Binding-site contacts:
Ligand atom N1 contacts residue THR55 of chain 1.C at 4.3 Å.
Ligand atom C1 contacts residue GLN137 of chain 1.C at 4.3 Å.
Ligand atom C1 contacts residue ARG54 of chain 1.C at 4.2 Å.
Ligand atom P contacts residue THR55 of chain 1.C at 3.7 Å.
Ligand atom O1P contacts residue SER52 of chain 1.C at 3.4 Å.
Ligand atom N1 contacts residue HIS134 of chain 1.C at 4.5 Å.
Ligand atom O1P contacts residue THR53 of chain 1.C at 3.6 Å (h-bond).
Ligand atom P contacts residue ARG54 of chain 1.C at 3.7 Å.
Ligand atom C1 contacts residue HIS134 of chain 1.C at 4.2 Å.
Ligand atom P contacts residue ARG105 of chain 1.C at 4.3 Å.
Ligand atom O1 contacts residue HIS134 of chain 1.C at 3.2 Å (h-bond).
Ligand atom C1P contacts residue LEU267 of chain 1.C at 4.5 Å (hydrophobic).
Ligand atom O3P contacts residue ARG105 of chain 1.C at 4.0 Å.
Ligand atom N1 contacts residue GLN137 of chain 1.C at 3.3 Å (h-bond).
Ligand atom O1 contacts residue THR55 of chain 1.C at 3.0 Å (h-bond).
Ligand atom O1 contacts residue GLN137 of chain 1.C at 4.5 Å.
Ligand atom O2P contacts residue ARG54 of chain 1.C at 4.3 Å.
Ligand atom O3P contacts residue SER52 of chain 1.C at 3.2 Å.
Ligand atom P contacts residue SER52 of chain 1.C at 3.2 Å.
Ligand atom C1P contacts residue ARG54 of chain 1.C at 3.4 Å.
Ligand atom O3P contacts residue SER80 of chain 3.C at 4.0 Å.
Ligand atom N1 contacts residue PRO266 of chain 1.C at 3.7 Å.
Ligand atom O2P contacts residue ARG105 of chain 1.C at 3.1 Å (salt-bridge).
Ligand atom O1P contacts residue SER80 of chain 3.C at 4.2 Å.
Ligand atom O2P contacts residue SER52 of chain 1.C at 2.4 Å (h-bond).
Ligand atom C1 contacts residue THR55 of chain 1.C at 3.5 Å.
Ligand atom N1 contacts residue LEU267 of chain 1.C at 3.9 Å.
Ligand atom O2P contacts residue THR55 of chain 1.C at 2.7 Å (h-bond).
Ligand atom O1 contacts residue ARG105 of chain 1.C at 3.8 Å.
Ligand atom N1 contacts residue ARG54 of chain 1.C at 4.0 Å.
Ligand atom C1P contacts residue THR55 of chain 1.C at 3.9 Å.
Ligand atom O1P contacts residue ARG54 of chain 1.C at 2.5 Å (salt-bridge).
Ligand atom O1P contacts residue THR55 of chain 1.C at 3.3 Å (h-bond).

Sequence of chain 1.C:
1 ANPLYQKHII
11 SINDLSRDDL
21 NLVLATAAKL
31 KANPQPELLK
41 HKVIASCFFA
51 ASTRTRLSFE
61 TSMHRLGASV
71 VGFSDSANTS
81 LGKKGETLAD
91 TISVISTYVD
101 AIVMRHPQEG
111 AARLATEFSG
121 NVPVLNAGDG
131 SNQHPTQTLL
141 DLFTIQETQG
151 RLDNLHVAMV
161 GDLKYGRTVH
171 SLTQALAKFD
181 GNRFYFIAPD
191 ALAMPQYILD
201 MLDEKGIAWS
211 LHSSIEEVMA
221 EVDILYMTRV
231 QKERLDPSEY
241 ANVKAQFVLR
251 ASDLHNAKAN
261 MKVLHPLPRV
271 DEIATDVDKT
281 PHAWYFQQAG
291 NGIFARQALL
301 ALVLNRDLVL

Sequence of chain 3.C:
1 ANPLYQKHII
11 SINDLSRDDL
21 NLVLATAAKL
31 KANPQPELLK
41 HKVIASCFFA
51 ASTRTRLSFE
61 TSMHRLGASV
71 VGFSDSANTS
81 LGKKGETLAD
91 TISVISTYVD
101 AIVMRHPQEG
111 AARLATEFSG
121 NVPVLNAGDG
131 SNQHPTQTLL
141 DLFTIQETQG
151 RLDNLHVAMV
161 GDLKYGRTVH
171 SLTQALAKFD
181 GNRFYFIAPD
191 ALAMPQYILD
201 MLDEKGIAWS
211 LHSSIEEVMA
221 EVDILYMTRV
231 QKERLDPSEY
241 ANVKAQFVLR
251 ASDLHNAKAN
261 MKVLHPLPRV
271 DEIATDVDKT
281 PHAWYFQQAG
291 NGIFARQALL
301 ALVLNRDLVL

This protein binds this small molecule.
Small molecule (SMILES): NC(=O)CP(=O)(O)O